Binding-site contacts:
Ligand atom C3 contacts residue ASN331 of chain 1.C at 3.9 Å.
Ligand atom N2 contacts residue ASN331 of chain 1.C at 2.9 Å.
Ligand atom C4 contacts residue ASN331 of chain 1.C at 4.2 Å.
Ligand atom C4 contacts residue GLN580 of chain 1.C at 4.3 Å.
Ligand atom O7 contacts residue ILE332 of chain 1.C at 3.6 Å.
Ligand atom C8 contacts residue ASN331 of chain 1.C at 3.6 Å.
Ligand atom C3 contacts residue GLN580 of chain 1.C at 3.5 Å.
Ligand atom O3 contacts residue GLN580 of chain 1.C at 3.7 Å.
Ligand atom C1 contacts residue ASN331 of chain 1.C at 1.5 Å.
Ligand atom O6 contacts residue ASN331 of chain 1.C at 4.3 Å.
Ligand atom O7 contacts residue ASN331 of chain 1.C at 4.0 Å.
Ligand atom C7 contacts residue ASN331 of chain 1.C at 3.3 Å.
Ligand atom C2 contacts residue ASN331 of chain 1.C at 2.6 Å.
Ligand atom C8 contacts residue ILE332 of chain 1.C at 3.5 Å (hydrophobic).
Ligand atom N2 contacts residue GLN580 of chain 1.C at 4.4 Å.
Ligand atom C7 contacts residue ILE332 of chain 1.C at 3.9 Å (hydrophobic).
Ligand atom O5 contacts residue ASN331 of chain 1.C at 2.3 Å (h-bond).
Ligand atom O4 contacts residue GLN580 of chain 1.C at 3.9 Å.
Ligand atom C5 contacts residue ASN331 of chain 1.C at 3.6 Å.

The small molecule below binds the protein below.
Small molecule (SMILES): CC(=O)N[C@@H]1[C@@H](O)[C@H](O)[C@@H](CO)O[C@H]1O

Sequence of chain 1.C:
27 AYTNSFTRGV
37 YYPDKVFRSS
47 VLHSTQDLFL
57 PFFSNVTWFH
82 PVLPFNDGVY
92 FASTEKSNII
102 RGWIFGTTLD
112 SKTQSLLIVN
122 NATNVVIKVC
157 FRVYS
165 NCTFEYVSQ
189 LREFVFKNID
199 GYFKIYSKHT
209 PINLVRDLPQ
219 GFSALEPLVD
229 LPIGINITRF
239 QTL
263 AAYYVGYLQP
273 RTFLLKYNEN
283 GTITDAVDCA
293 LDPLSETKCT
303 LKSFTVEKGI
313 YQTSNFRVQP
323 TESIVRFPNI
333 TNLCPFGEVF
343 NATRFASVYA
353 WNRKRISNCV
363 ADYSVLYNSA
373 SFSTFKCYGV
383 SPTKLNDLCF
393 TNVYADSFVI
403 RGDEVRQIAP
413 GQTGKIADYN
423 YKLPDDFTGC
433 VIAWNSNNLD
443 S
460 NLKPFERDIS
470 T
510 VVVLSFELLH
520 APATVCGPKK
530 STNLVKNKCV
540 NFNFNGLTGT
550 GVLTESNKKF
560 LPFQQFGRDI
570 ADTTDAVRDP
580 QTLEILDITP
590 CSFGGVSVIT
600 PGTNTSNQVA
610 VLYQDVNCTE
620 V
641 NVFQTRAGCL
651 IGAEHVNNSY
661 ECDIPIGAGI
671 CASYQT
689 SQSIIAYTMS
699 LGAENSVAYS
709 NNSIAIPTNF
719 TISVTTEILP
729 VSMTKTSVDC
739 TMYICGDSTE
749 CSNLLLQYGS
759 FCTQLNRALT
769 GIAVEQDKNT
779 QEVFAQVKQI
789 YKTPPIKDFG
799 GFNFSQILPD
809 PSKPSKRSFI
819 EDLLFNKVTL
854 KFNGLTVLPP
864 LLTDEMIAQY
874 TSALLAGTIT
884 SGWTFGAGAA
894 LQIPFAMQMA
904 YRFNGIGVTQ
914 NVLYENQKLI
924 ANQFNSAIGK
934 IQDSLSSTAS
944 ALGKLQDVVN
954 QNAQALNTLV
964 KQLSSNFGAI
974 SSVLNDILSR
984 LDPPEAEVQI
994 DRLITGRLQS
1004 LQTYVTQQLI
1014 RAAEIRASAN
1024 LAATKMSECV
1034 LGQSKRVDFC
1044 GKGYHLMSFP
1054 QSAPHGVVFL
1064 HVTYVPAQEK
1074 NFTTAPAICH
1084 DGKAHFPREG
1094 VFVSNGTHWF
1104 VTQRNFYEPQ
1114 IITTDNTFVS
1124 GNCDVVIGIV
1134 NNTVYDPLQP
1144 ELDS